The protein below binds the small molecule below.
Small molecule (SMILES): CC(=O)N[C@H]1[C@H]([C@H](O)[C@H](O)CO)O[C@H](P(=O)(O)O)C[C@@H]1O

Binding-site contacts:
Ligand atom O4 contacts residue ASP70 of chain 4.A at 3.0 Å (salt-bridge).
Ligand atom O9 contacts residue GLU196 of chain 4.A at 2.8 Å (salt-bridge).
Ligand atom O2P contacts residue ARG290 of chain 4.A at 3.2 Å (salt-bridge).
Ligand atom O3P contacts residue ARG290 of chain 4.A at 2.7 Å (salt-bridge).
Ligand atom O2P contacts residue ARG212 of chain 4.A at 3.8 Å.
Ligand atom C9 contacts residue GLU196 of chain 4.A at 3.7 Å.
Ligand atom P1 contacts residue TYR324 of chain 4.A at 3.8 Å.
Ligand atom C2 contacts residue TYR324 of chain 4.A at 3.2 Å (hydrophobic).
Ligand atom C8 contacts residue GLU196 of chain 4.A at 3.8 Å.
Ligand atom O9 contacts residue ASN214 of chain 4.A at 4.3 Å.
Ligand atom C8 contacts residue ARG212 of chain 4.A at 3.5 Å.
Ligand atom C5 contacts residue ASP70 of chain 4.A at 4.2 Å.
Ligand atom O3P contacts residue ARG37 of chain 4.A at 3.4 Å (salt-bridge).
Ligand atom C11 contacts residue ILE142 of chain 4.A at 4.0 Å (hydrophobic).
Ligand atom O6 contacts residue TYR324 of chain 4.A at 4.0 Å.
Ligand atom C3 contacts residue ASP70 of chain 4.A at 3.1 Å.
Ligand atom O3P contacts residue TYR324 of chain 4.A at 3.8 Å.
Ligand atom O9 contacts residue ARG144 of chain 4.A at 4.3 Å.
Ligand atom O1P contacts residue ASP70 of chain 4.A at 4.3 Å.
Ligand atom O8 contacts residue GLU197 of chain 4.A at 3.8 Å.
Ligand atom C9 contacts residue ASN214 of chain 4.A at 3.8 Å.
Ligand atom P1 contacts residue ARG37 of chain 4.A at 4.2 Å.
Ligand atom O9 contacts residue ALA166 of chain 4.A at 3.2 Å.
Ligand atom O8 contacts residue GLU196 of chain 4.A at 2.8 Å (salt-bridge).
Ligand atom C4 contacts residue GLU38 of chain 4.A at 3.7 Å.
Ligand atom C11 contacts residue ARG144 of chain 4.A at 4.3 Å.
Ligand atom C11 contacts residue TRP98 of chain 4.A at 4.1 Å (hydrophobic).
Ligand atom P1 contacts residue ARG290 of chain 4.A at 3.5 Å.
Ligand atom C9 contacts residue ARG212 of chain 4.A at 4.0 Å.
Ligand atom C4 contacts residue ASP70 of chain 4.A at 3.5 Å.
Ligand atom C10 contacts residue ARG71 of chain 4.A at 4.2 Å.
Ligand atom O1P contacts residue ARG37 of chain 4.A at 3.9 Å.
Ligand atom O10 contacts residue ARG71 of chain 4.A at 3.1 Å (salt-bridge).
Ligand atom O8 contacts residue ARG212 of chain 4.A at 3.7 Å.
Ligand atom C6 contacts residue GLU197 of chain 4.A at 4.2 Å.
Ligand atom O6 contacts residue ARG212 of chain 4.A at 4.3 Å.
Ligand atom C9 contacts residue ALA166 of chain 4.A at 4.0 Å (hydrophobic).
Ligand atom C3 contacts residue GLU38 of chain 4.A at 3.8 Å.
Ligand atom O4 contacts residue GLU38 of chain 4.A at 3.2 Å (salt-bridge).
Ligand atom C3 contacts residue TYR324 of chain 4.A at 4.1 Å (hydrophobic).

Sequence of chain 4.A:
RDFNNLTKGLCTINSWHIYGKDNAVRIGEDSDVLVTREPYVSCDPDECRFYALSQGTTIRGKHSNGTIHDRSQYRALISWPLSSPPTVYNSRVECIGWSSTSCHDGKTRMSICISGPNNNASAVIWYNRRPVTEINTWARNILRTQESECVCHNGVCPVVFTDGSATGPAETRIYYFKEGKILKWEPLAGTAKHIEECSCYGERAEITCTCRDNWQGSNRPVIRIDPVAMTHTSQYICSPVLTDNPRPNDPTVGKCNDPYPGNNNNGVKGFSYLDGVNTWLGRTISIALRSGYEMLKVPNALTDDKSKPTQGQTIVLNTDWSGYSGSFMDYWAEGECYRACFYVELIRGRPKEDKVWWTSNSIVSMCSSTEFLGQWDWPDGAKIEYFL